Sequence of chain 1.A:
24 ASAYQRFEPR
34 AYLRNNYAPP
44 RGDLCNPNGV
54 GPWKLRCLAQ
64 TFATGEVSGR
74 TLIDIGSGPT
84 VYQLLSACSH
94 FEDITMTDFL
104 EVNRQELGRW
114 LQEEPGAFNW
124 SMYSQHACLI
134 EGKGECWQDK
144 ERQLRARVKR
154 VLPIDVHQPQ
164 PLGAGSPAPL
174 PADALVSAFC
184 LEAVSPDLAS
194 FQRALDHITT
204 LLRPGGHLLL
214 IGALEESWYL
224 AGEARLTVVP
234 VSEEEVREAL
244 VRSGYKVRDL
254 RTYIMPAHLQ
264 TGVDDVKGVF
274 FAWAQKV

Binding-site contacts:
Ligand atom C05 contacts residue TYR35 of chain 1.A at 3.9 Å (hydrophobic).
Ligand atom CL01 contacts residue MET258 of chain 1.A at 3.1 Å.
Ligand atom N06 contacts residue TYR35 of chain 1.A at 2.7 Å (h-bond).
Ligand atom C04 contacts residue PHE182 of chain 1.A at 3.5 Å (hydrophobic).
Ligand atom N08 contacts residue ASP267 of chain 1.A at 4.1 Å.
Ligand atom C02 contacts residue PHE182 of chain 1.A at 4.4 Å (hydrophobic).
Ligand atom C02 contacts residue ARG44 of chain 1.A at 3.6 Å.
Ligand atom C03 contacts residue PHE182 of chain 1.A at 3.8 Å (hydrophobic).
Ligand atom N08 contacts residue ASN39 of chain 1.A at 4.2 Å.
Ligand atom N06 contacts residue TYR40 of chain 1.A at 4.4 Å.
Ligand atom CL01 contacts residue ARG44 of chain 1.A at 3.4 Å.
Ligand atom C10 contacts residue ASP267 of chain 1.A at 4.0 Å.
Ligand atom C10 contacts residue ARG44 of chain 1.A at 3.4 Å.
Ligand atom C10 contacts residue VAL269 of chain 1.A at 4.1 Å (hydrophobic).
Ligand atom CL01 contacts residue VAL269 of chain 1.A at 4.3 Å.
Ligand atom C09 contacts residue ARG44 of chain 1.A at 4.4 Å.
Ligand atom C10 contacts residue ASN39 of chain 1.A at 3.7 Å.
Ligand atom C04 contacts residue TYR40 of chain 1.A at 3.7 Å (hydrophobic).
Ligand atom C10 contacts residue PHE182 of chain 1.A at 4.3 Å (hydrophobic).
Ligand atom CL01 contacts residue VAL272 of chain 1.A at 4.4 Å.
Ligand atom C03 contacts residue LYS57 of chain 1.A at 3.5 Å.
Ligand atom C05 contacts residue ASN39 of chain 1.A at 3.9 Å.
Ligand atom N06 contacts residue ASN39 of chain 1.A at 4.4 Å.
Ligand atom C02 contacts residue ASN39 of chain 1.A at 4.0 Å.
Ligand atom C03 contacts residue ASN39 of chain 1.A at 4.3 Å.
Ligand atom C04 contacts residue LYS57 of chain 1.A at 3.4 Å.
Ligand atom CL01 contacts residue VAL53 of chain 1.A at 4.0 Å.
Ligand atom C09 contacts residue ASN39 of chain 1.A at 3.7 Å.
Ligand atom C07 contacts residue TYR35 of chain 1.A at 3.3 Å (hydrophobic).
Ligand atom N08 contacts residue PHE182 of chain 1.A at 4.0 Å.
Ligand atom C05 contacts residue PHE182 of chain 1.A at 3.6 Å (hydrophobic).
Ligand atom N08 contacts residue GLU219 of chain 1.A at 4.0 Å.
Ligand atom C07 contacts residue PHE182 of chain 1.A at 3.7 Å (hydrophobic).
Ligand atom C04 contacts residue ASN39 of chain 1.A at 4.2 Å.
Ligand atom C09 contacts residue ASP267 of chain 1.A at 4.3 Å.
Ligand atom N06 contacts residue PHE182 of chain 1.A at 3.3 Å.
Ligand atom C05 contacts residue TYR40 of chain 1.A at 4.4 Å (hydrophobic).
Ligand atom C09 contacts residue PHE182 of chain 1.A at 3.9 Å (hydrophobic).

The small molecule below binds the protein below.
Small molecule (SMILES): Clc1ccc2[nH]cnc2c1